The small molecule below binds the protein below.
Small molecule (SMILES): CC(C)C[C@H](NC(=O)[C@H](CC(=O)O)N(C)C(=O)[C@H](CC1CCCCC1)NC(=O)[C@H](CCC(N)=O)NC(=O)/C=C/c1cccnc1)C(=O)N[C@@H](Cc1ccc(Cl)c(Cl)c1)C(=O)O

Binding-site contacts:
Ligand atom CA contacts residue GLY194 of chain 1.B at 3.7 Å.
Ligand atom CG contacts residue HIS195 of chain 1.B at 3.5 Å.
Ligand atom CD2 contacts residue MET382 of chain 1.B at 3.8 Å (hydrophobic).
Ligand atom C contacts residue MET382 of chain 1.B at 3.8 Å (hydrophobic).
Ligand atom O contacts residue ARG385 of chain 1.B at 2.9 Å (salt-bridge).
Ligand atom CLZ contacts residue THR192 of chain 1.B at 3.6 Å.
Ligand atom CD1 contacts residue ARG196 of chain 1.B at 3.8 Å.
Ligand atom C contacts residue ARG385 of chain 1.B at 3.8 Å.
Ligand atom NE2 contacts residue HIS195 of chain 1.B at 3.7 Å.
Ligand atom CD2 contacts residue VAL267 of chain 1.B at 3.9 Å (hydrophobic).
Ligand atom CZ contacts residue ARG385 of chain 1.B at 3.8 Å.
Ligand atom CZ contacts residue VAL364 of chain 1.B at 3.3 Å (hydrophobic).
Ligand atom OD1 contacts residue HIS195 of chain 1.B at 2.9 Å.
Ligand atom OE1 contacts residue MET384 of chain 1.B at 3.4 Å.
Ligand atom CE2 contacts residue ARG172 of chain 1.B at 3.7 Å.
Ligand atom CG contacts residue HIS195 of chain 1.B at 3.8 Å.
Ligand atom CLE1 contacts residue VAL267 of chain 1.B at 3.6 Å.
Ligand atom CA contacts residue GLY194 of chain 1.B at 3.4 Å.
Ligand atom CB contacts residue GLY194 of chain 1.B at 3.7 Å.
Ligand atom CD2 contacts residue PRO383 of chain 1.B at 3.5 Å (hydrophobic).
Ligand atom N contacts residue PRO383 of chain 1.B at 3.3 Å (h-bond).
Ligand atom CG contacts residue GLY194 of chain 1.B at 3.4 Å.
Ligand atom CLZ contacts residue GLY194 of chain 1.B at 3.4 Å.
Ligand atom NE2 contacts residue PRO383 of chain 1.B at 3.6 Å.
Ligand atom CE1 contacts residue ARG385 of chain 1.B at 3.5 Å.
Ligand atom CB contacts residue PRO383 of chain 1.B at 3.5 Å (hydrophobic).
Ligand atom C contacts residue MET382 of chain 1.B at 3.8 Å (hydrophobic).
Ligand atom O contacts residue MET382 of chain 1.B at 3.2 Å.
Ligand atom NE2 contacts residue MET382 of chain 1.B at 3.0 Å (h-bond).
Ligand atom N contacts residue GLY194 of chain 1.B at 2.7 Å (h-bond).
Ligand atom N contacts residue MET382 of chain 1.B at 3.8 Å.
Ligand atom CD1 contacts residue THR192 of chain 1.B at 3.6 Å.
Ligand atom O contacts residue MET384 of chain 1.B at 3.4 Å.
Ligand atom C contacts residue GLY194 of chain 1.B at 3.4 Å.
Ligand atom OE1 contacts residue TYR343 of chain 1.B at 3.7 Å.
Ligand atom CLE1 contacts residue THR192 of chain 1.B at 3.6 Å.
Ligand atom CE2 contacts residue VAL364 of chain 1.B at 3.7 Å (hydrophobic).
Ligand atom CG contacts residue PRO383 of chain 1.B at 3.6 Å (hydrophobic).
Ligand atom CB contacts residue GLY194 of chain 1.B at 3.5 Å.
Ligand atom CLZ contacts residue LEU175 of chain 1.B at 3.5 Å.

Sequence of chain 1.B:
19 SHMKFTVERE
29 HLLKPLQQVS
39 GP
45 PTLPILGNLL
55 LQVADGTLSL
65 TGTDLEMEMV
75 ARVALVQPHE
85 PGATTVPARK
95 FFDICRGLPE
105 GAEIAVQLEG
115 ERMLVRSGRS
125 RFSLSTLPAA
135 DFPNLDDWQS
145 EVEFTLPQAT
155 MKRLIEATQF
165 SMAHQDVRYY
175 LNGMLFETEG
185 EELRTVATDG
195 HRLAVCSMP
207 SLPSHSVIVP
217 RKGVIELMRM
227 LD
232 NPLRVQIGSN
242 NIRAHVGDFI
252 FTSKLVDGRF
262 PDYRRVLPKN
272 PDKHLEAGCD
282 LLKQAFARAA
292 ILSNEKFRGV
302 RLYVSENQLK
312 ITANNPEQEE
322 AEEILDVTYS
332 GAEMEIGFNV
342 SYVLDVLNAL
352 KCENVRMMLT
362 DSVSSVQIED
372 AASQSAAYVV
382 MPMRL